Sequence of chain 2.A:
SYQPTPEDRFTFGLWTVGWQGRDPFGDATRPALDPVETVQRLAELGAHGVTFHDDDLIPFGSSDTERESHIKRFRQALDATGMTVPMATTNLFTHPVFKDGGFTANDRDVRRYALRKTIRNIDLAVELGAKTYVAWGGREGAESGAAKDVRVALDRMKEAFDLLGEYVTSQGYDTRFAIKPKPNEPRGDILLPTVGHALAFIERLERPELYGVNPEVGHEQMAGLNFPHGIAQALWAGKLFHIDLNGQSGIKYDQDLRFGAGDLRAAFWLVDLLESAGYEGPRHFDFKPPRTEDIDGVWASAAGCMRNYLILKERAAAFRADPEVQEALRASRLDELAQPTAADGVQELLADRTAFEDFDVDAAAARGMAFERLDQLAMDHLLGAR

Sequence of chain 2.B:
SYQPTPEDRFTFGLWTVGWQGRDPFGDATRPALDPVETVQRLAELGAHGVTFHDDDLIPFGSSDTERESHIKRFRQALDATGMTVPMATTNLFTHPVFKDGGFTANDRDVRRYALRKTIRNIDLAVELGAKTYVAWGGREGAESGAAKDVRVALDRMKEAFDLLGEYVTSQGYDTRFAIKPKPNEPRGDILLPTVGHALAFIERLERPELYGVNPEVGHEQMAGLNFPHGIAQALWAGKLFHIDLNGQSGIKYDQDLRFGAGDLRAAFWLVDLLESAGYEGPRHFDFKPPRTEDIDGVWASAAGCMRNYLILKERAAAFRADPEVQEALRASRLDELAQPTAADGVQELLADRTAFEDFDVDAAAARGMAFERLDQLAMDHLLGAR

Binding-site contacts:
Ligand atom C2 contacts residue TRP136 of chain 2.A at 3.3 Å (hydrophobic).
Ligand atom O6 contacts residue LYS180 of chain 2.A at 3.3 Å.
Ligand atom C3 contacts residue TRP136 of chain 2.A at 3.4 Å (hydrophobic).
Ligand atom O1 contacts residue OH1 of chain 2.E at 3.4 Å (h-bond).
Ligand atom O1 contacts residue ASP254 of chain 2.A at 3.6 Å.
Ligand atom O6 contacts residue VAL134 of chain 2.A at 3.2 Å.
Ligand atom C4 contacts residue ASP286 of chain 2.A at 3.9 Å.
Ligand atom O2 contacts residue OH1 of chain 2.E at 2.7 Å (h-bond).
Ligand atom C3 contacts residue LYS180 of chain 2.A at 3.9 Å.
Ligand atom O2 contacts residue GLU216 of chain 2.A at 3.1 Å (salt-bridge).
Ligand atom O2 contacts residue HIS219 of chain 2.A at 3.2 Å.
Ligand atom O4 contacts residue LYS180 of chain 2.A at 2.6 Å (salt-bridge).
Ligand atom O5 contacts residue PHE93 of chain 2.A at 3.5 Å.
Ligand atom C2 contacts residue OH1 of chain 2.E at 3.4 Å.
Ligand atom C5 contacts residue TRP136 of chain 2.A at 4.0 Å (hydrophobic).
Ligand atom O2 contacts residue ASP286 of chain 2.A at 3.8 Å.
Ligand atom C1 contacts residue OH1 of chain 2.E at 3.2 Å.
Ligand atom C1 contacts residue TRP136 of chain 2.A at 3.3 Å (hydrophobic).
Ligand atom O5 contacts residue HIS53 of chain 2.A at 2.8 Å (h-bond).
Ligand atom O3 contacts residue ASP286 of chain 2.A at 3.4 Å (salt-bridge).
Ligand atom O1 contacts residue MG1 of chain 2.D at 3.9 Å.
Ligand atom C4 contacts residue LYS180 of chain 2.A at 3.2 Å.
Ligand atom C2 contacts residue LYS180 of chain 2.A at 3.7 Å.
Ligand atom O1 contacts residue LYS182 of chain 2.A at 3.1 Å (salt-bridge).
Ligand atom O2 contacts residue MG1 of chain 2.D at 3.9 Å.
Ligand atom O2 contacts residue LYS180 of chain 2.A at 2.6 Å (salt-bridge).
Ligand atom C6 contacts residue THR89 of chain 2.A at 3.6 Å.
Ligand atom C4 contacts residue TRP136 of chain 2.A at 3.8 Å (hydrophobic).
Ligand atom C5 contacts residue HIS53 of chain 2.A at 3.0 Å.
Ligand atom O1 contacts residue HIS219 of chain 2.A at 3.6 Å.
Ligand atom O5 contacts residue TRP136 of chain 2.A at 3.0 Å.
Ligand atom C6 contacts residue TRP136 of chain 2.A at 3.9 Å (hydrophobic).
Ligand atom O4 contacts residue ASP286 of chain 2.A at 2.6 Å (salt-bridge).
Ligand atom O3 contacts residue TRP15 of chain 2.A at 3.9 Å.
Ligand atom O1 contacts residue TRP136 of chain 2.A at 3.2 Å.
Ligand atom O3 contacts residue OH1 of chain 2.E at 3.6 Å (h-bond).
Ligand atom C6 contacts residue HIS53 of chain 2.A at 3.6 Å.
Ligand atom O1 contacts residue PHE25 of chain 2.B at 3.4 Å.
Ligand atom O6 contacts residue TRP136 of chain 2.A at 3.1 Å.
Ligand atom C1 contacts residue PHE25 of chain 2.B at 3.4 Å (hydrophobic).

This small molecule binds to this protein.
Small molecule (SMILES): O=C[C@H](O)[C@@H](O)[C@H](O)[C@H](O)CO